Sequence of chain 1.A:
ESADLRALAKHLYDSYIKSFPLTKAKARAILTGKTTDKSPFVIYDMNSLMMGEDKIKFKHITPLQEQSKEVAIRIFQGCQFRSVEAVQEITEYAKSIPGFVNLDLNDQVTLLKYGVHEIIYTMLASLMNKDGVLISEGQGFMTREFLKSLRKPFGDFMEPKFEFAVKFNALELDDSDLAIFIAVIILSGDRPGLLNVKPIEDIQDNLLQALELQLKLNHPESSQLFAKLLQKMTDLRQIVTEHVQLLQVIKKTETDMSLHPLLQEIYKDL

This small molecule binds to this protein.
Small molecule (SMILES): CCCCCCCN(CCc1ccc(OC(C)(C)C(=O)O)cc1)c1nc2ccccc2o1

Binding-site contacts:
Ligand atom OAE contacts residue HIS133 of chain 1.A at 2.6 Å (h-bond).
Ligand atom CBD contacts residue ILE151 of chain 1.A at 3.5 Å (hydrophobic).
Ligand atom CAC contacts residue GLN96 of chain 1.A at 3.8 Å.
Ligand atom OAW contacts residue HIS259 of chain 1.A at 3.6 Å.
Ligand atom CAZ contacts residue CYS95 of chain 1.A at 3.8 Å (hydrophobic).
Ligand atom N1V contacts residue CYS95 of chain 1.A at 3.0 Å (h-bond).
Ligand atom OAD contacts residue TYR283 of chain 1.A at 3.2 Å (h-bond).
Ligand atom CAY contacts residue HIS259 of chain 1.A at 3.0 Å.
Ligand atom CBF contacts residue HIS259 of chain 1.A at 3.7 Å.
Ligand atom CAQ contacts residue ILE151 of chain 1.A at 3.8 Å (hydrophobic).
Ligand atom CAU contacts residue CYS95 of chain 1.A at 3.3 Å (hydrophobic).
Ligand atom CAI contacts residue SER99 of chain 1.A at 3.5 Å.
Ligand atom CAH contacts residue CYS95 of chain 1.A at 3.6 Å (hydrophobic).
Ligand atom CAN contacts residue GLU153 of chain 1.A at 3.7 Å.
Ligand atom OAX contacts residue ILE151 of chain 1.A at 3.2 Å.
Ligand atom CBF contacts residue SER99 of chain 1.A at 3.6 Å.
Ligand atom OAD contacts residue HIS259 of chain 1.A at 2.6 Å (h-bond).
Ligand atom CAC contacts residue SER99 of chain 1.A at 2.5 Å.
Ligand atom CAA contacts residue LEU38 of chain 1.A at 3.3 Å (hydrophobic).
Ligand atom CAM contacts residue ILE151 of chain 1.A at 3.8 Å (hydrophobic).
Ligand atom CAQ contacts residue LEU150 of chain 1.A at 2.9 Å (hydrophobic).
Ligand atom CAU contacts residue MET174 of chain 1.A at 3.7 Å (hydrophobic).
Ligand atom CAC contacts residue CYS95 of chain 1.A at 3.5 Å (hydrophobic).
Ligand atom CAP contacts residue ARG98 of chain 1.A at 3.2 Å.
Ligand atom OAE contacts residue TYR283 of chain 1.A at 2.7 Å (h-bond).
Ligand atom CAK contacts residue SER99 of chain 1.A at 2.7 Å.
Ligand atom CAR contacts residue LEU150 of chain 1.A at 3.2 Å (hydrophobic).
Ligand atom CAY contacts residue TYR283 of chain 1.A at 3.2 Å (hydrophobic).
Ligand atom OAE contacts residue HIS259 of chain 1.A at 3.5 Å (h-bond).
Ligand atom CAL contacts residue ILE91 of chain 1.A at 3.2 Å (hydrophobic).
Ligand atom CAJ contacts residue CYS95 of chain 1.A at 3.8 Å (hydrophobic).
Ligand atom CAR contacts residue ILE151 of chain 1.A at 3.3 Å (hydrophobic).
Ligand atom CAN contacts residue LEU143 of chain 1.A at 3.8 Å (hydrophobic).
Ligand atom CAH contacts residue MET174 of chain 1.A at 3.1 Å (hydrophobic).
Ligand atom CBB contacts residue CYS95 of chain 1.A at 3.8 Å (hydrophobic).
Ligand atom CAS contacts residue MET174 of chain 1.A at 3.7 Å (hydrophobic).
Ligand atom OAW contacts residue SER99 of chain 1.A at 3.6 Å.
Ligand atom CAO contacts residue ARG98 of chain 1.A at 2.8 Å.
Ligand atom CBA contacts residue SER99 of chain 1.A at 3.5 Å.
Ligand atom CAB contacts residue HIS259 of chain 1.A at 3.2 Å.